Sequence of chain 1.A:
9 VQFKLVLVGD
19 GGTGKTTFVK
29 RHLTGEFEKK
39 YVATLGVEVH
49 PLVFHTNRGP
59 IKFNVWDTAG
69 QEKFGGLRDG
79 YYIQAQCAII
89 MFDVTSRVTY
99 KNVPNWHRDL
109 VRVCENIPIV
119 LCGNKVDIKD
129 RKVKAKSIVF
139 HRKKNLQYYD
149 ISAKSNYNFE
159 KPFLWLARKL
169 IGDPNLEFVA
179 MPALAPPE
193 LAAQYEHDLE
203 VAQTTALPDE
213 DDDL

The small molecule below binds the protein below.
Small molecule (SMILES): Nc1nc2c(ncn2[C@@H]2O[C@H](CO[P](=O)(O)O[P](=O)(O)NP(=O)(O)O)[C@@H](O)[C@H]2O)c(=O)[nH]1

Binding-site contacts:
Ligand atom O3A contacts residue GLY22 of chain 1.A at 3.0 Å (h-bond).
Ligand atom O1G contacts residue TYR39 of chain 1.A at 2.8 Å (h-bond).
Ligand atom O1B contacts residue LYS23 of chain 1.A at 3.4 Å (salt-bridge).
Ligand atom N3B contacts residue MG1 of chain 1.F at 2.9 Å.
Ligand atom O2B contacts residue GLY22 of chain 1.A at 3.0 Å (h-bond).
Ligand atom O2A contacts residue THR25 of chain 1.A at 2.6 Å (h-bond).
Ligand atom O3G contacts residue LYS23 of chain 1.A at 2.7 Å (salt-bridge).
Ligand atom O3G contacts residue GLY19 of chain 1.A at 3.3 Å.
Ligand atom N3B contacts residue GLY20 of chain 1.A at 3.0 Å (h-bond).
Ligand atom O6 contacts residue ALA151 of chain 1.A at 2.9 Å (h-bond).
Ligand atom O2B contacts residue ASP18 of chain 1.A at 3.5 Å (salt-bridge).
Ligand atom O2B contacts residue LYS23 of chain 1.A at 3.2 Å (salt-bridge).
Ligand atom O2G contacts residue MG1 of chain 1.F at 2.1 Å.
Ligand atom O1B contacts residue THR24 of chain 1.A at 2.6 Å (h-bond).
Ligand atom O6 contacts residue LYS152 of chain 1.A at 3.2 Å (salt-bridge).
Ligand atom O4' contacts residue LYS123 of chain 1.A at 3.2 Å (salt-bridge).
Ligand atom PG contacts residue MG1 of chain 1.F at 3.0 Å.
Ligand atom O2B contacts residue THR21 of chain 1.A at 3.1 Å (h-bond).
Ligand atom O2B contacts residue GLY20 of chain 1.A at 3.4 Å (h-bond).
Ligand atom O2G contacts residue THR42 of chain 1.A at 2.5 Å (h-bond).
Ligand atom N2 contacts residue ASP125 of chain 1.A at 2.9 Å (salt-bridge).
Ligand atom O6 contacts residue ASP125 of chain 1.A at 3.3 Å (salt-bridge).
Ligand atom PB contacts residue MG1 of chain 1.F at 3.1 Å.
Ligand atom O3' contacts residue LYS37 of chain 1.A at 3.0 Å (salt-bridge).
Ligand atom O6 contacts residue ASN122 of chain 1.A at 3.2 Å (h-bond).
Ligand atom O1B contacts residue MG1 of chain 1.F at 2.3 Å.
Ligand atom O2A contacts residue THR24 of chain 1.A at 3.4 Å (h-bond).
Ligand atom N1 contacts residue LYS152 of chain 1.A at 3.5 Å.
Ligand atom C6 contacts residue LYS123 of chain 1.A at 3.5 Å.
Ligand atom C2 contacts residue ASP125 of chain 1.A at 3.4 Å.
Ligand atom O2A contacts residue GLY22 of chain 1.A at 3.5 Å.
Ligand atom N7 contacts residue ASN122 of chain 1.A at 3.4 Å (h-bond).
Ligand atom N3B contacts residue TYR39 of chain 1.A at 3.2 Å.
Ligand atom O5' contacts residue THR25 of chain 1.A at 3.3 Å (h-bond).
Ligand atom N1 contacts residue ASP125 of chain 1.A at 2.5 Å (salt-bridge).
Ligand atom O1A contacts residue MG1 of chain 1.F at 3.0 Å.
Ligand atom C6 contacts residue ASP125 of chain 1.A at 3.4 Å.
Ligand atom O2' contacts residue GLU36 of chain 1.A at 2.9 Å (salt-bridge).
Ligand atom O6 contacts residue SER150 of chain 1.A at 3.4 Å (h-bond).
Ligand atom O3G contacts residue GLY68 of chain 1.A at 2.8 Å (h-bond).